Sequence of chain 58.C:
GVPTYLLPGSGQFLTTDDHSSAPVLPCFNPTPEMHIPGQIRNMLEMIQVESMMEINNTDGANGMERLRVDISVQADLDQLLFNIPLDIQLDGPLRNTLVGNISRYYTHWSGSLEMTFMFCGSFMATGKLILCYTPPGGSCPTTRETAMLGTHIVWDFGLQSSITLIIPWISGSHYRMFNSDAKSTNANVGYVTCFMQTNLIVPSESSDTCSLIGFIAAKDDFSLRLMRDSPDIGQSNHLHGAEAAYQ

Sequence of chain 58.A:
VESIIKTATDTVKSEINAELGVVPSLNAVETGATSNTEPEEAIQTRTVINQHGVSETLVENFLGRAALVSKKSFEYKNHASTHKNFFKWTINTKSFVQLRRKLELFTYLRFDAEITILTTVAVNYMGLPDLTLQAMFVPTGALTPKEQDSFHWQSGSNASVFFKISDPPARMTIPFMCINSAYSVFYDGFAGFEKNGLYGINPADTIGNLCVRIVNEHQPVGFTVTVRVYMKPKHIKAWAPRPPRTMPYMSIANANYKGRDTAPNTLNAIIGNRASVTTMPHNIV

The protein below binds the small molecule below.
Small molecule (SMILES): CC(=O)N[C@H]1[C@H]([C@H](O)[C@H](O)CO)O[C@@](OC[C@H]2O[C@@H](O[C@H]3[C@H](O)[C@@H](O)[C@H](O)O[C@@H]3CO)[C@H](O)[C@@H](O)[C@H]2O)(C(=O)O)C[C@@H]1O

Binding-site contacts:
Ligand atom N5 contacts residue PRO231 of chain 58.C at 2.9 Å (h-bond).
Ligand atom C11 contacts residue PRO231 of chain 58.C at 3.7 Å (hydrophobic).
Ligand atom C11 contacts residue GLY234 of chain 58.C at 3.8 Å.
Ligand atom C11 contacts residue ASP232 of chain 58.C at 3.8 Å.
Ligand atom C6 contacts residue ASP91 of chain 58.C at 3.8 Å.
Ligand atom C4 contacts residue ASP232 of chain 58.C at 3.5 Å.
Ligand atom O6 contacts residue PRO274 of chain 58.A at 3.7 Å.
Ligand atom C3 contacts residue ASP232 of chain 58.C at 4.0 Å.
Ligand atom N5 contacts residue ASN275 of chain 58.A at 3.6 Å (h-bond).
Ligand atom C4 contacts residue ASN275 of chain 58.A at 3.8 Å.
Ligand atom C3 contacts residue PRO274 of chain 58.A at 3.8 Å (hydrophobic).
Ligand atom O4 contacts residue ASP91 of chain 58.C at 2.7 Å (salt-bridge).
Ligand atom C5 contacts residue PRO231 of chain 58.C at 3.7 Å (hydrophobic).
Ligand atom O7 contacts residue ARG270 of chain 58.A at 3.8 Å.
Ligand atom O3 contacts residue PRO274 of chain 58.A at 3.8 Å.
Ligand atom C4 contacts residue PRO274 of chain 58.A at 4.0 Å (hydrophobic).
Ligand atom C4 contacts residue PRO231 of chain 58.C at 3.5 Å (hydrophobic).
Ligand atom C4 contacts residue ASP91 of chain 58.C at 3.2 Å.
Ligand atom O1B contacts residue ARG104 of chain 58.C at 2.8 Å (salt-bridge).
Ligand atom O4 contacts residue ASN275 of chain 58.A at 3.0 Å (h-bond).
Ligand atom O3 contacts residue ASP91 of chain 58.C at 4.0 Å.
Ligand atom O4 contacts residue ARG95 of chain 58.C at 3.6 Å (salt-bridge).
Ligand atom C10 contacts residue ASN275 of chain 58.A at 3.3 Å.
Ligand atom N5 contacts residue ASP232 of chain 58.C at 4.1 Å.
Ligand atom C3 contacts residue PRO274 of chain 58.A at 4.1 Å (hydrophobic).
Ligand atom O3 contacts residue GLY282 of chain 58.A at 3.4 Å.
Ligand atom O7 contacts residue PRO274 of chain 58.A at 3.4 Å.
Ligand atom O4 contacts residue ASP232 of chain 58.C at 2.7 Å (salt-bridge).
Ligand atom O4 contacts residue PRO231 of chain 58.C at 3.8 Å.
Ligand atom C11 contacts residue ILE233 of chain 58.C at 3.8 Å (hydrophobic).
Ligand atom C4 contacts residue ARG104 of chain 58.C at 3.9 Å.
Ligand atom C1 contacts residue ARG104 of chain 58.C at 3.6 Å.
Ligand atom C5 contacts residue ASN275 of chain 58.A at 3.6 Å.
Ligand atom O10 contacts residue ARG270 of chain 58.A at 3.3 Å.
Ligand atom C10 contacts residue PRO231 of chain 58.C at 3.8 Å (hydrophobic).
Ligand atom C3 contacts residue ARG104 of chain 58.C at 3.8 Å.
Ligand atom C5 contacts residue PRO274 of chain 58.A at 4.0 Å (hydrophobic).
Ligand atom O6 contacts residue ASP91 of chain 58.C at 3.1 Å.
Ligand atom C3 contacts residue ARG95 of chain 58.C at 3.9 Å.
Ligand atom O10 contacts residue ASN275 of chain 58.A at 2.9 Å (h-bond).